Binding-site contacts:
Ligand atom C contacts residue SO41 of chain 1.M at 3.9 Å.
Ligand atom CG contacts residue PHE1 of chain 1.P at 3.5 Å (hydrophobic).
Ligand atom CG contacts residue ARG123 of chain 1.C at 4.2 Å.
Ligand atom OD1 contacts residue ARG123 of chain 1.C at 3.6 Å.
Ligand atom OD2 contacts residue GLU117 of chain 1.C at 3.3 Å (salt-bridge).
Ligand atom O contacts residue ARG123 of chain 1.C at 3.2 Å (salt-bridge).
Ligand atom CA contacts residue PHE1 of chain 1.P at 2.5 Å (hydrophobic).
Ligand atom CA contacts residue SO41 of chain 1.M at 3.7 Å.
Ligand atom OD2 contacts residue PHE1 of chain 1.P at 3.7 Å.
Ligand atom O contacts residue PHE1 of chain 1.P at 2.3 Å (h-bond).
Ligand atom CB contacts residue PHE1 of chain 1.P at 3.1 Å (hydrophobic).
Ligand atom N contacts residue SO41 of chain 1.M at 2.8 Å (h-bond).
Ligand atom OD1 contacts residue PHE1 of chain 1.P at 4.1 Å.
Ligand atom OD2 contacts residue ARG123 of chain 1.C at 4.4 Å.
Ligand atom OD1 contacts residue TYR108 of chain 1.C at 3.6 Å (h-bond).
Ligand atom N contacts residue PHE1 of chain 1.P at 2.9 Å (h-bond).
Ligand atom CB contacts residue SO41 of chain 1.M at 3.7 Å.
Ligand atom C contacts residue PHE1 of chain 1.P at 1.4 Å (hydrophobic).
Ligand atom OD1 contacts residue GLU117 of chain 1.C at 3.3 Å (salt-bridge).
Ligand atom OD2 contacts residue TYR108 of chain 1.C at 2.7 Å (h-bond).
Ligand atom CG contacts residue TYR108 of chain 1.C at 3.5 Å (hydrophobic).
Ligand atom C contacts residue ARG123 of chain 1.C at 4.2 Å.
Ligand atom CG contacts residue GLU117 of chain 1.C at 3.6 Å.

This small molecule binds to this protein.
Small molecule (SMILES): N[C@@H](CC(=O)O)C(=O)O

Sequence of chain 1.C:
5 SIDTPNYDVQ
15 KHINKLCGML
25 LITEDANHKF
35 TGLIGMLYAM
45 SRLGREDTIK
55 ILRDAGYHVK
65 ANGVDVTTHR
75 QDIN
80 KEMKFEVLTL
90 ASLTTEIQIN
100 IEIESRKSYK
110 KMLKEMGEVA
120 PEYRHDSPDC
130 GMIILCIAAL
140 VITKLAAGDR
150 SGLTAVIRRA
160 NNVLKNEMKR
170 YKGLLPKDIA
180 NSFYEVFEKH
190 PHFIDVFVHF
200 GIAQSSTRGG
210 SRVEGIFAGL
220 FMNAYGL